Sequence of chain 14.C:
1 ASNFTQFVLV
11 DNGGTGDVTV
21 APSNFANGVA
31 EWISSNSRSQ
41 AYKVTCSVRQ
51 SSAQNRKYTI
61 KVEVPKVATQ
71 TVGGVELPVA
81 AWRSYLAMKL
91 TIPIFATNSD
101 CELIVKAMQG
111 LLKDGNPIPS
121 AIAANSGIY

Binding-site contacts:
Ligand atom N7 contacts residue THR45 of chain 45.C at 2.7 Å (h-bond).
Ligand atom P contacts residue ARG49 of chain 14.C at 3.7 Å.
Ligand atom C5' contacts residue ARG49 of chain 14.C at 2.6 Å.
Ligand atom OP1 contacts residue SER52 of chain 14.C at 3.1 Å.
Ligand atom OP2 contacts residue LYS57 of chain 14.C at 3.0 Å (salt-bridge).
Ligand atom OP1 contacts residue ARG49 of chain 14.C at 2.6 Å (salt-bridge).
Ligand atom N9 contacts residue LYS61 of chain 45.C at 3.8 Å.
Ligand atom P contacts residue SER51 of chain 14.C at 3.2 Å.
Ligand atom OP2 contacts residue LYS57 of chain 14.C at 3.5 Å (salt-bridge).
Ligand atom C6 contacts residue THR59 of chain 45.C at 3.5 Å.
Ligand atom O5' contacts residue ARG49 of chain 14.C at 3.6 Å (salt-bridge).
Ligand atom OP1 contacts residue LYS57 of chain 14.C at 2.9 Å.
Ligand atom N6 contacts residue CYS46 of chain 45.C at 3.6 Å (h-bond).
Ligand atom O3' contacts residue SER51 of chain 14.C at 3.3 Å (h-bond).
Ligand atom O5' contacts residue LYS57 of chain 14.C at 2.8 Å (salt-bridge).
Ligand atom N1 contacts residue THR59 of chain 45.C at 3.4 Å.
Ligand atom C5' contacts residue LYS57 of chain 14.C at 3.8 Å.
Ligand atom C5 contacts residue THR45 of chain 45.C at 3.4 Å.
Ligand atom C6 contacts residue THR45 of chain 45.C at 3.4 Å.
Ligand atom OP1 contacts residue ASN55 of chain 14.C at 3.2 Å.
Ligand atom N7 contacts residue LYS61 of chain 45.C at 3.4 Å.
Ligand atom OP1 contacts residue SER51 of chain 14.C at 2.7 Å (h-bond).
Ligand atom OP2 contacts residue TYR85 of chain 45.C at 2.6 Å (h-bond).
Ligand atom OP1 contacts residue LYS89 of chain 14.C at 3.5 Å (salt-bridge).
Ligand atom OP2 contacts residue LYS89 of chain 14.C at 3.5 Å (salt-bridge).
Ligand atom N7 contacts residue TYR85 of chain 45.C at 3.8 Å.
Ligand atom O5' contacts residue LYS89 of chain 14.C at 3.2 Å (salt-bridge).
Ligand atom OP2 contacts residue THR91 of chain 14.C at 3.7 Å.
Ligand atom N1 contacts residue SER47 of chain 45.C at 2.7 Å (h-bond).
Ligand atom N6 contacts residue THR59 of chain 45.C at 2.7 Å (h-bond).
Ligand atom OP2 contacts residue LYS43 of chain 45.C at 2.7 Å (salt-bridge).
Ligand atom C4' contacts residue ARG49 of chain 14.C at 3.6 Å.
Ligand atom C8 contacts residue LYS61 of chain 45.C at 3.6 Å.
Ligand atom O4' contacts residue LYS61 of chain 45.C at 3.7 Å.
Ligand atom OP1 contacts residue ASN55 of chain 14.C at 3.0 Å (h-bond).
Ligand atom P contacts residue LYS57 of chain 14.C at 3.1 Å.
Ligand atom O3' contacts residue ARG49 of chain 14.C at 3.6 Å (salt-bridge).
Ligand atom C2 contacts residue SER47 of chain 45.C at 3.2 Å.
Ligand atom OP2 contacts residue SER51 of chain 14.C at 3.3 Å (h-bond).
Ligand atom N6 contacts residue THR45 of chain 45.C at 2.8 Å (h-bond).

Sequence of chain 45.C:
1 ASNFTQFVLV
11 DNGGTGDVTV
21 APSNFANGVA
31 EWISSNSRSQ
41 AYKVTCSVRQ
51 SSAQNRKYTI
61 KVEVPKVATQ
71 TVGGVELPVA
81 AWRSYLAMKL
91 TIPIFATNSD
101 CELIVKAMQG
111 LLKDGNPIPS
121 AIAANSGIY

This small molecule binds to this protein.
Small molecule (SMILES): Nc1ccn([C@@H]2O[C@H](CO[P](=O)(O)O[C@H]3[C@@H](O)[C@H](n4cnc5c(N)ncnc54)O[C@@H]3CO[P](=O)(O)O[C@H]3[C@@H](O)[C@H](n4cnc5c(=O)nc(N)[nH]c54)O[C@@H]3CO[P](=O)(O)O[C@H]3[C@@H](O)[C@H](n4cnc5c(N)ncnc54)O[C@@H]3CO[P](=O)(O)O[C@H]3[C@@H](O)[C@H](n4cnc5c(N)ncnc54)O[C@@H]3CO[P](=O)(O)O[C@H]3[C@@H](O)[C@H](n4ccc(=O)[nH]c4=O)O[C@@H]3CO[P](=O)(O)O[C@H]3[C@@H](O)[C@H](n4ccc(N)nc4=O)O[C@@H]3CO[P](=O)(O)O[C@H]3[C@@H](O)[C@H](n4ccc(=O)[nH]c4=O)O[C@@H]3CO[P](=O)(O)O[C@H]3[C@@H](O)[C@H](n4cnc5c(=O)nc(N)[nH]c54)O[C@@H]3CO)[C@@H](O)[C@H]2O)c(=O)n1